Sequence of chain 1.A:
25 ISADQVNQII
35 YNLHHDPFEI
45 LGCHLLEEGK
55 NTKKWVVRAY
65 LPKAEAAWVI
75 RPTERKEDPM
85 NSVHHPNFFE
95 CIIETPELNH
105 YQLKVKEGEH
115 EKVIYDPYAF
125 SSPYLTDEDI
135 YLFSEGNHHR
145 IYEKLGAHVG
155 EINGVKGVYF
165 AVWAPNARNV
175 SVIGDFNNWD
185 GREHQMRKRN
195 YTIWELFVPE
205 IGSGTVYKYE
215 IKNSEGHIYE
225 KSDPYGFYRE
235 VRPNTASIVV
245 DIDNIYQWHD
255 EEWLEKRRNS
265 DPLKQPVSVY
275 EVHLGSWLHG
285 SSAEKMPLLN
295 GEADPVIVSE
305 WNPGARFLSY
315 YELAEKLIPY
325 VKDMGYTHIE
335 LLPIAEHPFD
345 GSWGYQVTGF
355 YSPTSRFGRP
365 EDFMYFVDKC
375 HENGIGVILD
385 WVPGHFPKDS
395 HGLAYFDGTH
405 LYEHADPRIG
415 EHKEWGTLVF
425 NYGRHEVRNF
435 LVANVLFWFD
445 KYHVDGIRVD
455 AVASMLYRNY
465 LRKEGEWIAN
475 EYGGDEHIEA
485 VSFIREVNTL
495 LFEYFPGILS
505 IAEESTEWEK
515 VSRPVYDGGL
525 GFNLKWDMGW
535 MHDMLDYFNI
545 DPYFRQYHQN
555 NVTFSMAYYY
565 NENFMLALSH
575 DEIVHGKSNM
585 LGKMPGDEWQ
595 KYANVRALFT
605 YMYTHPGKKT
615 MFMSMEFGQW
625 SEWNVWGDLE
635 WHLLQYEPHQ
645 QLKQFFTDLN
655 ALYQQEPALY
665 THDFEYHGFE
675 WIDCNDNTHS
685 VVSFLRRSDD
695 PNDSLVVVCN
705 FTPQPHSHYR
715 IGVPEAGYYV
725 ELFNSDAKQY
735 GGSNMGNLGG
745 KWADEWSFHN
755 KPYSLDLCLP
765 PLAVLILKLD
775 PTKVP

The small molecule below binds the protein below.
Small molecule (SMILES): OC[C@H]1O[C@H](O[C@H]2[C@H](O)[C@@H](O)[C@@H](O[C@H]3[C@H](O)[C@@H](O)[C@@H](O[C@H]4[C@H](O)[C@@H](O)[C@@H](O)O[C@@H]4CO)O[C@@H]3CO)O[C@@H]2CO)[C@H](O)[C@@H](O)[C@@H]1O

Binding-site contacts:
Ligand atom C2 contacts residue PRO765 of chain 1.A at 3.8 Å (hydrophobic).
Ligand atom C2 contacts residue ASP591 of chain 1.A at 3.4 Å.
Ligand atom O6 contacts residue TRP593 of chain 1.A at 4.2 Å.
Ligand atom C1 contacts residue ASP591 of chain 1.A at 3.4 Å.
Ligand atom O3 contacts residue PRO709 of chain 1.A at 3.3 Å.
Ligand atom O2 contacts residue PRO709 of chain 1.A at 3.8 Å.
Ligand atom C3 contacts residue ASP591 of chain 1.A at 3.7 Å.
Ligand atom C2 contacts residue PRO709 of chain 1.A at 4.3 Å (hydrophobic).
Ligand atom O2 contacts residue ASP591 of chain 1.A at 2.5 Å (salt-bridge).
Ligand atom O3 contacts residue PRO707 of chain 1.A at 3.7 Å.
Ligand atom C2 contacts residue PRO707 of chain 1.A at 3.3 Å (hydrophobic).
Ligand atom C2 contacts residue TRP593 of chain 1.A at 3.9 Å (hydrophobic).
Ligand atom O6 contacts residue SER737 of chain 1.A at 3.1 Å.
Ligand atom C3 contacts residue GLN594 of chain 1.A at 4.0 Å.
Ligand atom C5 contacts residue SER737 of chain 1.A at 4.1 Å.
Ligand atom C4 contacts residue ASP591 of chain 1.A at 4.3 Å.
Ligand atom C3 contacts residue PRO707 of chain 1.A at 4.2 Å (hydrophobic).
Ligand atom C4 contacts residue PRO709 of chain 1.A at 4.1 Å (hydrophobic).
Ligand atom C1 contacts residue MET739 of chain 1.A at 4.2 Å (hydrophobic).
Ligand atom O6 contacts residue MET739 of chain 1.A at 4.0 Å.
Ligand atom O3 contacts residue ASP591 of chain 1.A at 3.6 Å (salt-bridge).
Ligand atom C5 contacts residue TRP593 of chain 1.A at 4.1 Å (hydrophobic).
Ligand atom O3 contacts residue TRP593 of chain 1.A at 4.1 Å.
Ligand atom O4 contacts residue ASP591 of chain 1.A at 3.8 Å.
Ligand atom O3 contacts residue GLN594 of chain 1.A at 3.1 Å (h-bond).
Ligand atom C1 contacts residue PRO765 of chain 1.A at 3.9 Å (hydrophobic).
Ligand atom C6 contacts residue TRP593 of chain 1.A at 3.9 Å (hydrophobic).
Ligand atom O5 contacts residue TRP593 of chain 1.A at 3.4 Å.
Ligand atom O2 contacts residue GLN594 of chain 1.A at 3.3 Å (h-bond).
Ligand atom C6 contacts residue MET739 of chain 1.A at 3.4 Å (hydrophobic).
Ligand atom O5 contacts residue PRO765 of chain 1.A at 3.8 Å.
Ligand atom C3 contacts residue TRP593 of chain 1.A at 4.1 Å (hydrophobic).
Ligand atom O2 contacts residue PRO707 of chain 1.A at 2.6 Å (h-bond).
Ligand atom C2 contacts residue GLN594 of chain 1.A at 3.9 Å.
Ligand atom O5 contacts residue SER737 of chain 1.A at 3.6 Å (h-bond).
Ligand atom C1 contacts residue TRP593 of chain 1.A at 3.8 Å (hydrophobic).
Ligand atom C6 contacts residue SER737 of chain 1.A at 3.2 Å.
Ligand atom C3 contacts residue PRO709 of chain 1.A at 4.3 Å (hydrophobic).
Ligand atom C4 contacts residue TRP593 of chain 1.A at 3.8 Å (hydrophobic).
Ligand atom O2 contacts residue PRO765 of chain 1.A at 4.0 Å.